This small molecule binds to this protein.
Small molecule (SMILES): OCCc1ccccc1

Binding-site contacts:
Ligand atom C2' contacts residue ASP99 of chain 1.A at 3.9 Å.
Ligand atom C3' contacts residue PHE25 of chain 1.D at 4.1 Å (hydrophobic).
Ligand atom C3' contacts residue LEU107 of chain 1.D at 3.8 Å (hydrophobic).
Ligand atom OXT contacts residue ASP70 of chain 1.A at 2.5 Å (salt-bridge).
Ligand atom C2' contacts residue ASP26 of chain 1.A at 3.9 Å.
Ligand atom C1' contacts residue VAL100 of chain 1.A at 3.5 Å (hydrophobic).
Ligand atom C3' contacts residue ASN101 of chain 1.A at 4.0 Å.
Ligand atom C4' contacts residue LEU28 of chain 1.D at 4.0 Å (hydrophobic).
Ligand atom C6' contacts residue PHE111 of chain 1.A at 3.9 Å (hydrophobic).
Ligand atom C3' contacts residue GLY106 of chain 1.D at 3.8 Å.
Ligand atom C5' contacts residue ASN101 of chain 1.A at 3.7 Å.
Ligand atom C1' contacts residue TQQ51 of chain 1.A at 3.8 Å.
Ligand atom C4' contacts residue PHE25 of chain 1.D at 3.8 Å (hydrophobic).
Ligand atom C5' contacts residue PHE25 of chain 1.D at 3.8 Å (hydrophobic).
Ligand atom C5' contacts residue LEU28 of chain 1.D at 3.9 Å (hydrophobic).
Ligand atom C contacts residue ASP70 of chain 1.A at 3.6 Å.
Ligand atom CA contacts residue ASN98 of chain 1.A at 3.6 Å.
Ligand atom C5' contacts residue PHE111 of chain 1.A at 4.2 Å (hydrophobic).
Ligand atom CA contacts residue ASP26 of chain 1.A at 3.2 Å.
Ligand atom C6' contacts residue ASN101 of chain 1.A at 3.6 Å.
Ligand atom C6' contacts residue PHE25 of chain 1.D at 4.0 Å (hydrophobic).
Ligand atom C2' contacts residue VAL100 of chain 1.A at 3.6 Å (hydrophobic).
Ligand atom CA contacts residue VAL100 of chain 1.A at 3.3 Å (hydrophobic).
Ligand atom OXT contacts residue PHE111 of chain 1.A at 3.6 Å.
Ligand atom C contacts residue VAL100 of chain 1.A at 3.9 Å (hydrophobic).
Ligand atom C contacts residue THR114 of chain 1.A at 4.0 Å.
Ligand atom C2' contacts residue ASN101 of chain 1.A at 3.8 Å.
Ligand atom C4' contacts residue ASN101 of chain 1.A at 4.0 Å.
Ligand atom OXT contacts residue TQQ51 of chain 1.A at 2.3 Å (h-bond).
Ligand atom CA contacts residue TQQ51 of chain 1.A at 2.4 Å.
Ligand atom C3' contacts residue ASP99 of chain 1.A at 4.0 Å.
Ligand atom C1' contacts residue ASN101 of chain 1.A at 3.8 Å.
Ligand atom C contacts residue TQQ51 of chain 1.A at 1.4 Å.
Ligand atom OXT contacts residue VAL100 of chain 1.A at 3.5 Å (h-bond).
Ligand atom C3' contacts residue VAL100 of chain 1.A at 4.2 Å (hydrophobic).
Ligand atom C2' contacts residue ASN98 of chain 1.A at 4.2 Å.
Ligand atom OXT contacts residue TRP102 of chain 1.A at 3.0 Å (h-bond).
Ligand atom C contacts residue PHE111 of chain 1.A at 3.6 Å (hydrophobic).
Ligand atom OXT contacts residue ASN101 of chain 1.A at 3.4 Å.
Ligand atom C contacts residue ASP26 of chain 1.A at 3.2 Å.

Sequence of chain 1.D:
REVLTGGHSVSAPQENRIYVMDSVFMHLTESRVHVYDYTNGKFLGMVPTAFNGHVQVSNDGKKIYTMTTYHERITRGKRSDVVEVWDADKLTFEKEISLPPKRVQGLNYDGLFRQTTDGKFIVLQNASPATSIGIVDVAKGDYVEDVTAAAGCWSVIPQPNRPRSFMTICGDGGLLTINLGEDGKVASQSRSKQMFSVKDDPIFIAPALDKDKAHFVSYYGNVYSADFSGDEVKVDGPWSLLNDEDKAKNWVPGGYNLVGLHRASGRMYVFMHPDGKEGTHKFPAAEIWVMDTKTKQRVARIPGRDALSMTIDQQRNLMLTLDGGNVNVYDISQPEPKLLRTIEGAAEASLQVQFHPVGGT

Sequence of chain 1.A:
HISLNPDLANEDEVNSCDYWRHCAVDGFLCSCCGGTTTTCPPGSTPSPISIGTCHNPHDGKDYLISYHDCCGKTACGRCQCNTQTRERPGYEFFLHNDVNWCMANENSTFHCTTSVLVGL